Sequence of chain 1.B:
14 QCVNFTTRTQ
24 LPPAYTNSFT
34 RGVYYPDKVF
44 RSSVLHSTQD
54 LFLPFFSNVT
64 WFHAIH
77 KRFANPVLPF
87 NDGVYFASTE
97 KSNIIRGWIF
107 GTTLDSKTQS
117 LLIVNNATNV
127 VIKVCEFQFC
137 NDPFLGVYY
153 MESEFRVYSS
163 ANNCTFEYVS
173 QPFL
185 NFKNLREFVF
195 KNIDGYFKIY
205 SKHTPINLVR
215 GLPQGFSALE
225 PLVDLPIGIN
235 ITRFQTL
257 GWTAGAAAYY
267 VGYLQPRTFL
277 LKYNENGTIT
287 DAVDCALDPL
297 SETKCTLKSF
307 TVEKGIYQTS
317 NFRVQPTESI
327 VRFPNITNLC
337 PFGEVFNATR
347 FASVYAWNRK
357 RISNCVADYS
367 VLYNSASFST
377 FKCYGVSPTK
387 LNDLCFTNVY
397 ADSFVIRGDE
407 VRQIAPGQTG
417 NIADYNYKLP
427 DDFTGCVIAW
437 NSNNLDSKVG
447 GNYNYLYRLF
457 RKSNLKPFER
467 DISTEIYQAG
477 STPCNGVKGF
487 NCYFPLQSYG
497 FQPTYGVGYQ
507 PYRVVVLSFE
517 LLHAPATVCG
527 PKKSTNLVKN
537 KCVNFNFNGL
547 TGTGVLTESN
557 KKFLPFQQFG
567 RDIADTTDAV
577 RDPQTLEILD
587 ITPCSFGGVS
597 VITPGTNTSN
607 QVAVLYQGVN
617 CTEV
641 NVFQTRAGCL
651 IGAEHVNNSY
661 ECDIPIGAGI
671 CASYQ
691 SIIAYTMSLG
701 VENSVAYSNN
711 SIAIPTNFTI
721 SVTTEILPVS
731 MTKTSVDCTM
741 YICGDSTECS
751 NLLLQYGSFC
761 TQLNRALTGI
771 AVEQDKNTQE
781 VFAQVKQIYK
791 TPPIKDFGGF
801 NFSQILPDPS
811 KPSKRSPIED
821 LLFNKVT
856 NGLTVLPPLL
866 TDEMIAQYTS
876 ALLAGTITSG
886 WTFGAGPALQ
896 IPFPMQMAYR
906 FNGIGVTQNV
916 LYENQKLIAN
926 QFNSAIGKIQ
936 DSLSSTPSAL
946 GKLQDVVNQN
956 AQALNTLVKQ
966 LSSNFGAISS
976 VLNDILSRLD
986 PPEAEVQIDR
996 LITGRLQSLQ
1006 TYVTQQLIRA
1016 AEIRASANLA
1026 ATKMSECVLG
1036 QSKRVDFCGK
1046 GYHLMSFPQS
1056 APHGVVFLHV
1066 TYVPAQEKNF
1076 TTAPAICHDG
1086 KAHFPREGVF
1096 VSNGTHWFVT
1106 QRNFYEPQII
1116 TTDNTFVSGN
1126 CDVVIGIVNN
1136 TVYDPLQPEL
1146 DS

The small molecule below binds the protein below.
Small molecule (SMILES): CC(=O)N[C@@H]1[C@@H](O)[C@H](O)[C@@H](CO)O[C@H]1O

Binding-site contacts:
Ligand atom C2 contacts residue ASN282 of chain 1.B at 2.5 Å.
Ligand atom C1 contacts residue ASN282 of chain 1.B at 1.4 Å.
Ligand atom C8 contacts residue GLU281 of chain 1.B at 4.0 Å.
Ligand atom C7 contacts residue ASN282 of chain 1.B at 3.8 Å.
Ligand atom C5 contacts residue ASN282 of chain 1.B at 3.7 Å.
Ligand atom O5 contacts residue ASN282 of chain 1.B at 2.4 Å (h-bond).
Ligand atom N2 contacts residue ASN282 of chain 1.B at 2.9 Å (h-bond).
Ligand atom C8 contacts residue ASN280 of chain 1.B at 4.3 Å.
Ligand atom C3 contacts residue ASN282 of chain 1.B at 3.8 Å.
Ligand atom C7 contacts residue ASN280 of chain 1.B at 4.5 Å.
Ligand atom C4 contacts residue ASN282 of chain 1.B at 4.2 Å.
Ligand atom O7 contacts residue ASN282 of chain 1.B at 4.3 Å.